Binding-site contacts:
Ligand atom SG contacts residue ASP235 of chain 51.C at 3.7 Å.
Ligand atom CA contacts residue ASP235 of chain 51.C at 4.0 Å.
Ligand atom SG contacts residue THR248 of chain 51.A at 3.2 Å (h-bond).
Ligand atom SG contacts residue MET247 of chain 51.A at 3.4 Å.
Ligand atom CB contacts residue PRO249 of chain 51.A at 4.3 Å (hydrophobic).
Ligand atom C contacts residue GLY1 of chain 51.P at 1.3 Å.
Ligand atom N contacts residue PRO249 of chain 51.A at 3.5 Å.
Ligand atom CA contacts residue MET247 of chain 51.A at 4.2 Å (hydrophobic).
Ligand atom N contacts residue GLY1 of chain 51.P at 2.9 Å (h-bond).
Ligand atom CB contacts residue ASP235 of chain 51.C at 2.8 Å.
Ligand atom O contacts residue ASP235 of chain 51.C at 3.4 Å.
Ligand atom CB contacts residue THR248 of chain 51.A at 4.5 Å.
Ligand atom N contacts residue MET247 of chain 51.A at 3.8 Å.
Ligand atom SG contacts residue ILE236 of chain 51.C at 4.3 Å.
Ligand atom SG contacts residue PRO249 of chain 51.A at 3.6 Å.
Ligand atom SG contacts residue GLY1 of chain 51.P at 4.4 Å.
Ligand atom CA contacts residue GLY1 of chain 51.P at 2.4 Å.
Ligand atom O contacts residue GLY1 of chain 51.P at 2.2 Å (h-bond).
Ligand atom C contacts residue ASP235 of chain 51.C at 4.3 Å.
Ligand atom O contacts residue ARG233 of chain 51.C at 4.1 Å.
Ligand atom O contacts residue MET247 of chain 51.A at 3.8 Å.
Ligand atom C contacts residue MET247 of chain 51.A at 3.7 Å (hydrophobic).
Ligand atom N contacts residue THR248 of chain 51.A at 4.1 Å.
Ligand atom CB contacts residue GLY1 of chain 51.P at 3.7 Å.

Sequence of chain 51.A:
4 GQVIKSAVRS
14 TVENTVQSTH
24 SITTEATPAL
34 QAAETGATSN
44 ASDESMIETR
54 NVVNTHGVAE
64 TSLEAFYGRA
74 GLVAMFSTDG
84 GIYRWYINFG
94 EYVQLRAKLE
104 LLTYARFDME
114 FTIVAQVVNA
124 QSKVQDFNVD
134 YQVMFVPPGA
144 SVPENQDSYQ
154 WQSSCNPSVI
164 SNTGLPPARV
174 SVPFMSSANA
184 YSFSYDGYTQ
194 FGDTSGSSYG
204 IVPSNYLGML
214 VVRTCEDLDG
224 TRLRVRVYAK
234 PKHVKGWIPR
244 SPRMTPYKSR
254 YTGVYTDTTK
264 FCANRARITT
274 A

A small-molecule ligand and the protein it binds are described below.
Small molecule (SMILES): N[C@@H](CS)C(=O)O

Sequence of chain 51.C:
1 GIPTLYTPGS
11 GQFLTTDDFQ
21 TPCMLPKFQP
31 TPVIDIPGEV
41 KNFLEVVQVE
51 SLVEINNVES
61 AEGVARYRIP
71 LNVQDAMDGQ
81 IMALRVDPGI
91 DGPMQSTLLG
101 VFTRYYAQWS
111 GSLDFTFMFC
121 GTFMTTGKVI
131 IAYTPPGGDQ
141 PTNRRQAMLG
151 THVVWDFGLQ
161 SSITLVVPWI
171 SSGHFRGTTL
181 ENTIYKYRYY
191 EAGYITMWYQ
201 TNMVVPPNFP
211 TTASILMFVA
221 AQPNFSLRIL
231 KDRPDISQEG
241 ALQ